The small molecule below binds the protein below.
Small molecule (SMILES): COc1c(Cl)ccc(Cl)c1C(=O)O

Binding-site contacts:
Ligand atom C5 contacts residue TRP285 of chain 1.A at 3.8 Å (hydrophobic).
Ligand atom C3 contacts residue TRP285 of chain 1.A at 4.0 Å (hydrophobic).
Ligand atom O3 contacts residue LEU158 of chain 1.A at 4.0 Å.
Ligand atom C6 contacts residue TRP285 of chain 1.A at 3.9 Å (hydrophobic).
Ligand atom C6 contacts residue ASN230 of chain 1.A at 3.7 Å.
Ligand atom CL1 contacts residue ILE232 of chain 1.A at 4.0 Å.
Ligand atom C2 contacts residue ILE232 of chain 1.A at 4.1 Å (hydrophobic).
Ligand atom O2 contacts residue ILE232 of chain 1.A at 4.4 Å.
Ligand atom C8 contacts residue LEU158 of chain 1.A at 4.0 Å (hydrophobic).
Ligand atom C4 contacts residue LEU202 of chain 1.A at 4.2 Å (hydrophobic).
Ligand atom O1 contacts residue TRP285 of chain 1.A at 3.2 Å (h-bond).
Ligand atom C8 contacts residue HIS251 of chain 1.A at 4.1 Å.
Ligand atom C1 contacts residue TRP285 of chain 1.A at 3.6 Å (hydrophobic).
Ligand atom O1 contacts residue LEU290 of chain 1.A at 4.3 Å.
Ligand atom CL1 contacts residue ALA161 of chain 1.A at 4.2 Å.
Ligand atom C4 contacts residue TRP285 of chain 1.A at 3.9 Å (hydrophobic).
Ligand atom C7 contacts residue ASN230 of chain 1.A at 3.5 Å.
Ligand atom C8 contacts residue TRP285 of chain 1.A at 4.0 Å (hydrophobic).
Ligand atom C8 contacts residue LEU290 of chain 1.A at 4.1 Å (hydrophobic).
Ligand atom C1 contacts residue ILE232 of chain 1.A at 4.0 Å (hydrophobic).
Ligand atom C1 contacts residue ASN230 of chain 1.A at 3.9 Å.
Ligand atom C8 contacts residue ASN230 of chain 1.A at 4.2 Å.
Ligand atom C6 contacts residue ILE232 of chain 1.A at 3.9 Å (hydrophobic).
Ligand atom O1 contacts residue HIS251 of chain 1.A at 3.2 Å (h-bond).
Ligand atom O2 contacts residue GLY249 of chain 1.A at 3.6 Å.
Ligand atom C2 contacts residue TRP285 of chain 1.A at 3.5 Å (hydrophobic).
Ligand atom C5 contacts residue ILE232 of chain 1.A at 3.8 Å (hydrophobic).
Ligand atom O2 contacts residue HIS251 of chain 1.A at 2.7 Å (h-bond).
Ligand atom O2 contacts residue ASN230 of chain 1.A at 2.7 Å (h-bond).
Ligand atom O3 contacts residue HIS251 of chain 1.A at 4.0 Å.
Ligand atom CL2 contacts residue SER247 of chain 1.A at 4.3 Å.
Ligand atom CL2 contacts residue TRP285 of chain 1.A at 3.6 Å.
Ligand atom C3 contacts residue ILE232 of chain 1.A at 4.1 Å (hydrophobic).
Ligand atom CL2 contacts residue LEU282 of chain 1.A at 4.0 Å.
Ligand atom C7 contacts residue TRP285 of chain 1.A at 3.9 Å (hydrophobic).
Ligand atom CL2 contacts residue PHE206 of chain 1.A at 4.2 Å.
Ligand atom C3 contacts residue LEU202 of chain 1.A at 3.7 Å (hydrophobic).
Ligand atom O3 contacts residue ASN230 of chain 1.A at 3.1 Å (h-bond).
Ligand atom C4 contacts residue ILE232 of chain 1.A at 4.0 Å (hydrophobic).
Ligand atom C7 contacts residue HIS251 of chain 1.A at 3.1 Å.

Sequence of chain 1.A:
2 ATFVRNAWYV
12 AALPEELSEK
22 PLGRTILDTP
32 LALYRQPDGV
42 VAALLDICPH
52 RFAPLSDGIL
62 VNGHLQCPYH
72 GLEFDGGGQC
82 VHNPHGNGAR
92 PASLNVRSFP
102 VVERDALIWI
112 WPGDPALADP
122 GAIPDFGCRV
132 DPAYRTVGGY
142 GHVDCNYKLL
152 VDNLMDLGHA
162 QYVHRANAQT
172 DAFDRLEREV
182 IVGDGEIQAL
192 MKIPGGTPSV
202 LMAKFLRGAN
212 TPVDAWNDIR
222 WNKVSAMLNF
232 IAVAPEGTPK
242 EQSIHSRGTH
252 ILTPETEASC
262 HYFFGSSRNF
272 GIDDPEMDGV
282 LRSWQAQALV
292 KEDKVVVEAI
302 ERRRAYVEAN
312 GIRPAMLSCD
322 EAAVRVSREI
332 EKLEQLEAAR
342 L